Sequence of chain 1.A:
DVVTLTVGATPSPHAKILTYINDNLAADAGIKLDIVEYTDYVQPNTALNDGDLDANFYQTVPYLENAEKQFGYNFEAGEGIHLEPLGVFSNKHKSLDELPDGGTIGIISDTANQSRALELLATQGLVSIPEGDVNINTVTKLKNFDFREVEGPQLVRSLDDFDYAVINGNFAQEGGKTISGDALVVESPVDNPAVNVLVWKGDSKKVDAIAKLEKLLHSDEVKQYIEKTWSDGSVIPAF

Binding-site contacts:
Ligand atom CB contacts residue TYR45 of chain 1.A at 3.6 Å (hydrophobic).
Ligand atom CA contacts residue GLU88 of chain 1.A at 3.3 Å.
Ligand atom SE contacts residue TYR67 of chain 1.A at 3.4 Å.
Ligand atom CB contacts residue THR64 of chain 1.A at 3.7 Å.
Ligand atom CA contacts residue TYR45 of chain 1.A at 3.5 Å (hydrophobic).
Ligand atom SE contacts residue THR64 of chain 1.A at 3.5 Å.
Ligand atom O contacts residue THR64 of chain 1.A at 3.2 Å.
Ligand atom CG contacts residue TYR45 of chain 1.A at 3.6 Å (hydrophobic).
Ligand atom CG contacts residue ASN174 of chain 1.A at 3.6 Å.
Ligand atom O contacts residue GLU88 of chain 1.A at 3.3 Å (salt-bridge).
Ligand atom C contacts residue ARG120 of chain 1.A at 3.8 Å.
Ligand atom N contacts residue ASN176 of chain 1.A at 3.3 Å (h-bond).
Ligand atom CE contacts residue TYR45 of chain 1.A at 3.3 Å (hydrophobic).
Ligand atom SE contacts residue GLN63 of chain 1.A at 4.0 Å.
Ligand atom CA contacts residue ASN176 of chain 1.A at 3.4 Å.
Ligand atom OXT contacts residue THR64 of chain 1.A at 3.9 Å.
Ligand atom CG contacts residue ASN117 of chain 1.A at 3.5 Å.
Ligand atom N contacts residue TYR45 of chain 1.A at 4.2 Å.
Ligand atom OXT contacts residue GLU88 of chain 1.A at 3.9 Å.
Ligand atom O contacts residue ASN202 of chain 1.A at 2.9 Å (h-bond).
Ligand atom N contacts residue GLU88 of chain 1.A at 2.6 Å (salt-bridge).
Ligand atom C contacts residue ASN202 of chain 1.A at 4.1 Å.
Ligand atom C contacts residue THR64 of chain 1.A at 3.6 Å.
Ligand atom SE contacts residue ASN117 of chain 1.A at 3.6 Å.
Ligand atom N contacts residue ASN202 of chain 1.A at 3.3 Å (h-bond).
Ligand atom CB contacts residue ASN202 of chain 1.A at 3.9 Å.
Ligand atom N contacts residue HIS18 of chain 1.A at 3.5 Å.
Ligand atom OXT contacts residue ASN174 of chain 1.A at 3.0 Å (h-bond).
Ligand atom CG contacts residue THR64 of chain 1.A at 3.6 Å.
Ligand atom CB contacts residue TYR62 of chain 1.A at 3.3 Å (hydrophobic).
Ligand atom OXT contacts residue ARG120 of chain 1.A at 2.9 Å (salt-bridge).
Ligand atom O contacts residue ARG120 of chain 1.A at 4.2 Å.
Ligand atom CE contacts residue GLN63 of chain 1.A at 3.8 Å.
Ligand atom CA contacts residue TYR62 of chain 1.A at 4.1 Å (hydrophobic).
Ligand atom CE contacts residue TYR67 of chain 1.A at 3.9 Å (hydrophobic).
Ligand atom C contacts residue GLU88 of chain 1.A at 3.3 Å.
Ligand atom CA contacts residue ASN202 of chain 1.A at 3.9 Å.
Ligand atom N contacts residue TYR62 of chain 1.A at 3.6 Å.
Ligand atom CE contacts residue TYR62 of chain 1.A at 3.6 Å (hydrophobic).
Ligand atom C contacts residue ASN174 of chain 1.A at 4.0 Å.

A protein and the small-molecule ligand that binds it are described below.
Small molecule (SMILES): C[Se]CC[C@H](N)C(=O)O